A protein and the small-molecule ligand that binds it are described below.
Small molecule (SMILES): C[C@@H](O)[C@H](N)C(=O)O

Binding-site contacts:
Ligand atom OXT contacts residue GLU29 of chain 1.P at 3.0 Å (salt-bridge).
Ligand atom C contacts residue GLU29 of chain 1.P at 4.1 Å.
Ligand atom CA contacts residue LYS26 of chain 1.P at 3.4 Å.
Ligand atom C contacts residue PRO27 of chain 1.P at 4.0 Å (hydrophobic).
Ligand atom OXT contacts residue LYS26 of chain 1.P at 3.2 Å (salt-bridge).
Ligand atom C contacts residue GLY28 of chain 1.P at 4.1 Å.
Ligand atom OG1 contacts residue ILE23 of chain 1.P at 4.4 Å.
Ligand atom OG1 contacts residue ILE61 of chain 1.P at 4.2 Å.
Ligand atom CG2 contacts residue GLN49 of chain 1.P at 2.8 Å.
Ligand atom CG2 contacts residue ILE375 of chain 1.O at 3.4 Å (hydrophobic).
Ligand atom CB contacts residue GLN49 of chain 1.P at 3.4 Å.
Ligand atom C contacts residue ASN374 of chain 1.O at 4.0 Å.
Ligand atom O contacts residue ASN374 of chain 1.O at 3.9 Å.
Ligand atom O contacts residue ILE375 of chain 1.O at 3.0 Å (h-bond).
Ligand atom CA contacts residue ILE375 of chain 1.O at 3.4 Å (hydrophobic).
Ligand atom C contacts residue ALA30 of chain 1.P at 4.0 Å (hydrophobic).
Ligand atom OXT contacts residue GLY28 of chain 1.P at 3.4 Å (h-bond).
Ligand atom N contacts residue ILE375 of chain 1.O at 2.6 Å (h-bond).
Ligand atom N contacts residue LYS26 of chain 1.P at 3.8 Å.
Ligand atom O contacts residue GLY28 of chain 1.P at 4.2 Å.
Ligand atom O contacts residue LYS26 of chain 1.P at 4.0 Å.
Ligand atom OG1 contacts residue ALA30 of chain 1.P at 4.3 Å.
Ligand atom N contacts residue ASN374 of chain 1.O at 2.5 Å (h-bond).
Ligand atom N contacts residue PRO27 of chain 1.P at 4.4 Å.
Ligand atom OG1 contacts residue GLU29 of chain 1.P at 4.3 Å.
Ligand atom CA contacts residue ASN374 of chain 1.O at 3.6 Å.
Ligand atom N contacts residue ASP25 of chain 1.P at 2.8 Å (salt-bridge).
Ligand atom C contacts residue ILE375 of chain 1.O at 4.0 Å (hydrophobic).
Ligand atom OG1 contacts residue SER24 of chain 1.P at 3.6 Å (h-bond).
Ligand atom CB contacts residue ASP25 of chain 1.P at 4.0 Å.
Ligand atom O contacts residue PRO27 of chain 1.P at 3.9 Å.
Ligand atom CA contacts residue ASP25 of chain 1.P at 3.8 Å.
Ligand atom CB contacts residue SER24 of chain 1.P at 4.4 Å.
Ligand atom CG2 contacts residue ALA30 of chain 1.P at 3.4 Å (hydrophobic).
Ligand atom CA contacts residue SER24 of chain 1.P at 4.1 Å.
Ligand atom OXT contacts residue ALA30 of chain 1.P at 3.0 Å (h-bond).
Ligand atom C contacts residue LYS26 of chain 1.P at 3.3 Å.
Ligand atom CB contacts residue ILE375 of chain 1.O at 3.2 Å (hydrophobic).
Ligand atom OG1 contacts residue GLN49 of chain 1.P at 3.5 Å (h-bond).
Ligand atom OXT contacts residue PRO27 of chain 1.P at 3.9 Å.

Sequence of chain 1.O:
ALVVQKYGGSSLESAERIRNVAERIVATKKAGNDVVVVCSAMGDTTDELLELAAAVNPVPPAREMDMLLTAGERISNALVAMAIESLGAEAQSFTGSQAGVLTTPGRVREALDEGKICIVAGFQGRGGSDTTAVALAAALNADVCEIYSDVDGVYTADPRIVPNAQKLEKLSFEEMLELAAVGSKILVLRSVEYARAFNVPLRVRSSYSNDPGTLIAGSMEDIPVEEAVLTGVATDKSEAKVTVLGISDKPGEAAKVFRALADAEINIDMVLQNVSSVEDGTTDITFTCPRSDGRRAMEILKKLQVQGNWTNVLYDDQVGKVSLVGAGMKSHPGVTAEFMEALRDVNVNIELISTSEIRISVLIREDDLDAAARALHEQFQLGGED

Sequence of chain 1.P:
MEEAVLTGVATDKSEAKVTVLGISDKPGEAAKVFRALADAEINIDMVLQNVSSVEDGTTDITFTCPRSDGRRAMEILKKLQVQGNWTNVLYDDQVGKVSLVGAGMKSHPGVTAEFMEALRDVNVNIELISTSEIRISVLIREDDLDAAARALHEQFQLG